This small molecule binds to this protein.
Small molecule (SMILES): O[C@@H]1[C@@H](O)[C@@H](O)OC[C@H]1O

Sequence of chain 2.A:
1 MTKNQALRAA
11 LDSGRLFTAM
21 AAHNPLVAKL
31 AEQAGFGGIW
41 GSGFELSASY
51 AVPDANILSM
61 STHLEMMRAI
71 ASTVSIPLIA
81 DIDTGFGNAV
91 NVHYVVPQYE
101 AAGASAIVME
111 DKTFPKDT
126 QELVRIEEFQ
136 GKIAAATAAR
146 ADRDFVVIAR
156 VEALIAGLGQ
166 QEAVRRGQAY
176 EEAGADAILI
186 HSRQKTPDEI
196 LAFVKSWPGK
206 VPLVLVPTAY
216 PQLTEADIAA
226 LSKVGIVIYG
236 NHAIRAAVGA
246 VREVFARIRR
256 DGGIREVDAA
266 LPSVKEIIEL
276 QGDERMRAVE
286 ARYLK

Binding-site contacts:
Ligand atom C4 contacts residue SER75 of chain 2.A at 3.8 Å.
Ligand atom C1 contacts residue GLU32 of chain 2.A at 3.8 Å.
Ligand atom C3 contacts residue SER75 of chain 2.A at 4.3 Å.
Ligand atom O4 contacts residue SER75 of chain 2.A at 3.4 Å.
Ligand atom C5 contacts residue GLU32 of chain 2.A at 3.9 Å.
Ligand atom O5 contacts residue GLU32 of chain 2.A at 3.5 Å (salt-bridge).
Ligand atom O5 contacts residue SER75 of chain 2.A at 3.9 Å.
Ligand atom C5 contacts residue SER75 of chain 2.A at 3.3 Å.
Ligand atom O1 contacts residue SER75 of chain 2.A at 3.9 Å.
Ligand atom O1 contacts residue GLU32 of chain 2.A at 2.9 Å (salt-bridge).